Binding-site contacts:
Ligand atom N contacts residue PHE467 of chain 3.A at 1.2 Å.
Ligand atom N contacts residue LYS463 of chain 3.A at 3.5 Å (salt-bridge).
Ligand atom N contacts residue GLU464 of chain 3.A at 3.0 Å (salt-bridge).
Ligand atom N contacts residue VAL466 of chain 3.A at 3.7 Å.

A protein and the small-molecule ligand that binds it are described below.
Small molecule (SMILES): NC(=O)C[C@H](N)C(=O)O

Sequence of chain 3.A:
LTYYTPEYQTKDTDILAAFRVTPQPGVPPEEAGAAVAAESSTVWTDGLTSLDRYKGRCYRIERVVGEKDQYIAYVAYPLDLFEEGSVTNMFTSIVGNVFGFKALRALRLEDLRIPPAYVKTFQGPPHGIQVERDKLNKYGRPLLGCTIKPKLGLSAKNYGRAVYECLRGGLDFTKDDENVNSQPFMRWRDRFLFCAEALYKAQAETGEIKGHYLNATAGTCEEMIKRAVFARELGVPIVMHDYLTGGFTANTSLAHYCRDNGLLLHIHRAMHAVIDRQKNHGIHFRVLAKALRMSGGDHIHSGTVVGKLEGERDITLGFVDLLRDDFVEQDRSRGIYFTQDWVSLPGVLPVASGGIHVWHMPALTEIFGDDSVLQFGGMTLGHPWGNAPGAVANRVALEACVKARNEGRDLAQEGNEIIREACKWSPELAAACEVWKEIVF